A protein and the small-molecule ligand that binds it are described below.
Small molecule (SMILES): CCOC(=O)/C(=N\O)C(C)=O

Binding-site contacts:
Ligand atom C1 contacts residue THR39 of chain 1.B at 4.3 Å.
Ligand atom C4 contacts residue HIS250 of chain 1.B at 4.4 Å.
Ligand atom O2 contacts residue ALA292 of chain 1.B at 4.1 Å.
Ligand atom N1 contacts residue HIS191 of chain 1.B at 4.1 Å.
Ligand atom O3 contacts residue FMN1 of chain 1.E at 3.5 Å.
Ligand atom O1 contacts residue HIS250 of chain 1.B at 3.4 Å.
Ligand atom C6 contacts residue ALA292 of chain 1.B at 3.5 Å (hydrophobic).
Ligand atom N1 contacts residue FMN1 of chain 1.E at 3.5 Å.
Ligand atom C2 contacts residue TYR376 of chain 1.B at 4.2 Å (hydrophobic).
Ligand atom N1 contacts residue HIS194 of chain 1.B at 4.0 Å.
Ligand atom O4 contacts residue TYR290 of chain 1.B at 3.9 Å.
Ligand atom N1 contacts residue TYR196 of chain 1.B at 3.4 Å.
Ligand atom C3 contacts residue HIS250 of chain 1.B at 4.5 Å.
Ligand atom C6 contacts residue HIS250 of chain 1.B at 3.7 Å.
Ligand atom C1 contacts residue PHE80 of chain 1.B at 3.9 Å (hydrophobic).
Ligand atom C5 contacts residue HIS250 of chain 1.B at 3.9 Å.
Ligand atom C3 contacts residue HIS194 of chain 1.B at 4.1 Å.
Ligand atom C5 contacts residue HIS194 of chain 1.B at 3.7 Å.
Ligand atom O3 contacts residue HIS191 of chain 1.B at 2.8 Å (h-bond).
Ligand atom C4 contacts residue FMN1 of chain 1.E at 3.9 Å.
Ligand atom C1 contacts residue TYR196 of chain 1.B at 4.0 Å (hydrophobic).
Ligand atom O2 contacts residue FMN1 of chain 1.E at 4.3 Å.
Ligand atom O2 contacts residue HIS250 of chain 1.B at 4.4 Å.
Ligand atom C4 contacts residue HIS194 of chain 1.B at 3.2 Å.
Ligand atom C2 contacts residue TYR196 of chain 1.B at 4.0 Å (hydrophobic).
Ligand atom C3 contacts residue FMN1 of chain 1.E at 3.8 Å.
Ligand atom C6 contacts residue VAL291 of chain 1.B at 3.9 Å (hydrophobic).
Ligand atom O1 contacts residue HIS194 of chain 1.B at 3.5 Å (h-bond).
Ligand atom O2 contacts residue TYR376 of chain 1.B at 3.7 Å.
Ligand atom O3 contacts residue TYR196 of chain 1.B at 3.1 Å.
Ligand atom C2 contacts residue FMN1 of chain 1.E at 3.9 Å.
Ligand atom O3 contacts residue HIS194 of chain 1.B at 3.0 Å (h-bond).
Ligand atom C6 contacts residue TYR290 of chain 1.B at 3.6 Å (hydrophobic).
Ligand atom N1 contacts residue TRP114 of chain 1.B at 4.4 Å.
Ligand atom C5 contacts residue TYR290 of chain 1.B at 3.8 Å (hydrophobic).
Ligand atom O4 contacts residue FMN1 of chain 1.E at 3.1 Å (h-bond).
Ligand atom C3 contacts residue TYR196 of chain 1.B at 3.9 Å (hydrophobic).
Ligand atom C1 contacts residue FMN1 of chain 1.E at 3.4 Å.
Ligand atom C1 contacts residue TYR376 of chain 1.B at 3.9 Å (hydrophobic).
Ligand atom O4 contacts residue HIS194 of chain 1.B at 3.1 Å (h-bond).

Sequence of chain 1.B:
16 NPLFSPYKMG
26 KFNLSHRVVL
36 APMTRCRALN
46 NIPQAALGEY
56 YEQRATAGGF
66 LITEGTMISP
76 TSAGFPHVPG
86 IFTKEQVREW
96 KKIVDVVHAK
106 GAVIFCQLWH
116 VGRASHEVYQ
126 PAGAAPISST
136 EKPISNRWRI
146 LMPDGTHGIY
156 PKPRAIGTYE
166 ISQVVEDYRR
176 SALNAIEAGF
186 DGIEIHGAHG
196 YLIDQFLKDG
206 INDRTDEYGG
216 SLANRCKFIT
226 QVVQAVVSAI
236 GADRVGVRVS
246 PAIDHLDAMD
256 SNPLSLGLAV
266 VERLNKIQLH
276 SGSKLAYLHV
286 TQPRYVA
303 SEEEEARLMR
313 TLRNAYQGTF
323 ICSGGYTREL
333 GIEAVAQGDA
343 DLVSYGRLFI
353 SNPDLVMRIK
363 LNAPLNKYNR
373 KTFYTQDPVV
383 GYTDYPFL